Binding-site contacts:
Ligand atom O11 contacts residue TYR212 of chain 1.B at 2.8 Å (h-bond).
Ligand atom C1 contacts residue ARG214 of chain 1.B at 3.5 Å.
Ligand atom C4 contacts residue ALA175 of chain 1.B at 4.0 Å (hydrophobic).
Ligand atom C6 contacts residue ANP1 of chain 1.H at 3.6 Å.
Ligand atom O11 contacts residue ARG214 of chain 1.B at 2.9 Å (salt-bridge).
Ligand atom C3 contacts residue TYR212 of chain 1.B at 3.9 Å (hydrophobic).
Ligand atom C2 contacts residue ARG171 of chain 1.B at 4.2 Å.
Ligand atom C5 contacts residue TYR200 of chain 1.B at 3.7 Å (hydrophobic).
Ligand atom C7 contacts residue ARG171 of chain 1.B at 3.6 Å.
Ligand atom C4 contacts residue THR202 of chain 1.B at 4.2 Å.
Ligand atom C3 contacts residue THR202 of chain 1.B at 3.9 Å.
Ligand atom O71 contacts residue SER195 of chain 1.B at 2.6 Å (h-bond).
Ligand atom O72 contacts residue ARG171 of chain 1.B at 3.3 Å.
Ligand atom O11 contacts residue ILE172 of chain 1.B at 3.9 Å.
Ligand atom C2 contacts residue TYR212 of chain 1.B at 3.6 Å (hydrophobic).
Ligand atom C6 contacts residue SER195 of chain 1.B at 3.9 Å.
Ligand atom C1 contacts residue TYR200 of chain 1.B at 3.5 Å (hydrophobic).
Ligand atom C3 contacts residue TYR200 of chain 1.B at 4.1 Å (hydrophobic).
Ligand atom C3 contacts residue TYR204 of chain 1.B at 3.9 Å (hydrophobic).
Ligand atom C1 contacts residue ILE172 of chain 1.B at 3.6 Å (hydrophobic).
Ligand atom C1 contacts residue THR202 of chain 1.B at 4.2 Å.
Ligand atom C7 contacts residue SER195 of chain 1.B at 3.6 Å.
Ligand atom O12 contacts residue ARG214 of chain 1.B at 2.8 Å (salt-bridge).
Ligand atom O12 contacts residue ILE172 of chain 1.B at 3.6 Å.
Ligand atom C2 contacts residue TYR200 of chain 1.B at 3.9 Å (hydrophobic).
Ligand atom C5 contacts residue THR202 of chain 1.B at 4.2 Å.
Ligand atom O71 contacts residue ANP1 of chain 1.H at 3.0 Å (h-bond).
Ligand atom C3 contacts residue ALA175 of chain 1.B at 4.3 Å (hydrophobic).
Ligand atom C4 contacts residue TYR204 of chain 1.B at 4.1 Å (hydrophobic).
Ligand atom C2 contacts residue ALA175 of chain 1.B at 4.0 Å (hydrophobic).
Ligand atom O12 contacts residue TYR200 of chain 1.B at 2.5 Å (h-bond).
Ligand atom O12 contacts residue THR202 of chain 1.B at 3.6 Å.
Ligand atom O71 contacts residue TYR200 of chain 1.B at 4.1 Å.
Ligand atom O71 contacts residue ASP197 of chain 1.B at 3.3 Å (salt-bridge).
Ligand atom C7 contacts residue ANP1 of chain 1.H at 3.1 Å.
Ligand atom C1 contacts residue TYR212 of chain 1.B at 3.6 Å (hydrophobic).
Ligand atom O72 contacts residue ANP1 of chain 1.H at 3.4 Å (h-bond).
Ligand atom C2 contacts residue ILE172 of chain 1.B at 4.3 Å (hydrophobic).
Ligand atom O71 contacts residue ARG171 of chain 1.B at 3.1 Å (salt-bridge).
Ligand atom C4 contacts residue CYS193 of chain 1.B at 4.1 Å (hydrophobic).

A protein and the small-molecule ligand that binds it are described below.
Small molecule (SMILES): O=C(O)CCCCCC(=O)O

Sequence of chain 1.B:
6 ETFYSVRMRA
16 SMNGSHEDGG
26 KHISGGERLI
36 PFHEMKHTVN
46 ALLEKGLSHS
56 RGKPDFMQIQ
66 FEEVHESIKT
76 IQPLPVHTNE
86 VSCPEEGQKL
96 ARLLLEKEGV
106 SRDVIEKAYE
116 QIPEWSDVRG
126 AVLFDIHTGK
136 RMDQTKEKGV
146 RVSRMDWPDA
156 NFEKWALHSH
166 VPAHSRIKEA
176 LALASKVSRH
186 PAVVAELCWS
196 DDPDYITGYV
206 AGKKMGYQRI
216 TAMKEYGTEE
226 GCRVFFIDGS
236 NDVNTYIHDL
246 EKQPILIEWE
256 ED